Sequence of chain 1.C:
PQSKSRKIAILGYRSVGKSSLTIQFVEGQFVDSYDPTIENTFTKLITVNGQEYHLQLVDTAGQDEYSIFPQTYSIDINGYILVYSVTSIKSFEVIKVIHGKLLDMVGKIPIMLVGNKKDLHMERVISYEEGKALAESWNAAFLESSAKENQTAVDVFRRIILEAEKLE

Binding-site contacts:
Ligand atom C06 contacts residue GLN65 of chain 1.C at 3.7 Å.
Ligand atom C01 contacts residue LEU13 of chain 1.C at 4.4 Å (hydrophobic).
Ligand atom C10 contacts residue GLN65 of chain 1.C at 4.3 Å.
Ligand atom N09 contacts residue THR62 of chain 1.C at 3.9 Å.
Ligand atom C10 contacts residue THR62 of chain 1.C at 3.6 Å.
Ligand atom C01 contacts residue TYR75 of chain 1.C at 3.9 Å (hydrophobic).
Ligand atom N05 contacts residue GLN65 of chain 1.C at 3.6 Å (h-bond).
Ligand atom O08 contacts residue GLN65 of chain 1.C at 3.6 Å (h-bond).
Ligand atom C12 contacts residue LEU13 of chain 1.C at 4.2 Å (hydrophobic).
Ligand atom C04 contacts residue TYR75 of chain 1.C at 3.8 Å (hydrophobic).
Ligand atom N05 contacts residue TYR75 of chain 1.C at 4.1 Å.
Ligand atom C06 contacts residue GLU41 of chain 1.C at 4.0 Å.
Ligand atom O08 contacts residue GLU41 of chain 1.C at 4.0 Å.
Ligand atom N09 contacts residue GLN65 of chain 1.C at 4.2 Å.
Ligand atom N09 contacts residue GLU41 of chain 1.C at 2.9 Å (salt-bridge).
Ligand atom C07 contacts residue GLN65 of chain 1.C at 4.1 Å.
Ligand atom C01 contacts residue PHE71 of chain 1.C at 4.0 Å (hydrophobic).
Ligand atom C13 contacts residue ILE79 of chain 1.C at 4.2 Å (hydrophobic).
Ligand atom C02 contacts residue LEU13 of chain 1.C at 4.0 Å (hydrophobic).
Ligand atom O08 contacts residue GLY64 of chain 1.C at 3.3 Å (h-bond).
Ligand atom C11 contacts residue GLU41 of chain 1.C at 4.0 Å.
Ligand atom C04 contacts residue GLN65 of chain 1.C at 4.0 Å.
Ligand atom C02 contacts residue PHE71 of chain 1.C at 4.4 Å (hydrophobic).
Ligand atom O08 contacts residue ALA63 of chain 1.C at 3.6 Å (h-bond).
Ligand atom C01 contacts residue MET107 of chain 1.C at 4.0 Å (hydrophobic).
Ligand atom C13 contacts residue TYR75 of chain 1.C at 3.7 Å (hydrophobic).
Ligand atom C07 contacts residue GLU41 of chain 1.C at 4.2 Å.
Ligand atom C01 contacts residue TYR82 of chain 1.C at 4.0 Å (hydrophobic).
Ligand atom C13 contacts residue ALA11 of chain 1.C at 3.5 Å (hydrophobic).
Ligand atom C03 contacts residue PHE71 of chain 1.C at 3.8 Å (hydrophobic).
Ligand atom C12 contacts residue TYR75 of chain 1.C at 4.3 Å (hydrophobic).
Ligand atom C03 contacts residue TYR75 of chain 1.C at 3.5 Å (hydrophobic).
Ligand atom C11 contacts residue THR62 of chain 1.C at 3.4 Å.
Ligand atom O08 contacts residue THR62 of chain 1.C at 4.2 Å.
Ligand atom C07 contacts residue GLY64 of chain 1.C at 4.0 Å.
Ligand atom C12 contacts residue THR62 of chain 1.C at 4.0 Å.
Ligand atom C10 contacts residue GLU41 of chain 1.C at 3.8 Å.
Ligand atom C02 contacts residue TYR75 of chain 1.C at 4.0 Å (hydrophobic).
Ligand atom C03 contacts residue LEU13 of chain 1.C at 4.1 Å (hydrophobic).
Ligand atom C10 contacts residue TYR75 of chain 1.C at 4.4 Å (hydrophobic).

A small-molecule ligand and the protein it binds are described below.
Small molecule (SMILES): Cc1cc2nc(CO)[nH]c2cc1C